A small-molecule ligand and the protein it binds are described below.
Small molecule (SMILES): CC(=O)N[C@@H](CC(N)=O)C(=O)N[C@@H](CO)C(=O)N[C@H](C(=O)N[C@@H](CO)C(=O)N[C@H](CO)CCC(N)=O)[C@@H](C)O

Sequence of chain 1.A:
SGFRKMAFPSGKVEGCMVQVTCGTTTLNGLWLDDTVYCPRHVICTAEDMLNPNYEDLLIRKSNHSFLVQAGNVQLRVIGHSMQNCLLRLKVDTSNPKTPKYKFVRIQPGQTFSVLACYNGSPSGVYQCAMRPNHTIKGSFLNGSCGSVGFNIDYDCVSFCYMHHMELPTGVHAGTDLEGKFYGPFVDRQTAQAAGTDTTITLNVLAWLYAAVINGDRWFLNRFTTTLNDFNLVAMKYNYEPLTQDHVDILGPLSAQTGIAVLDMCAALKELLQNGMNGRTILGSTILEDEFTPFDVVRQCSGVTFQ

Sequence of chain 2.A:
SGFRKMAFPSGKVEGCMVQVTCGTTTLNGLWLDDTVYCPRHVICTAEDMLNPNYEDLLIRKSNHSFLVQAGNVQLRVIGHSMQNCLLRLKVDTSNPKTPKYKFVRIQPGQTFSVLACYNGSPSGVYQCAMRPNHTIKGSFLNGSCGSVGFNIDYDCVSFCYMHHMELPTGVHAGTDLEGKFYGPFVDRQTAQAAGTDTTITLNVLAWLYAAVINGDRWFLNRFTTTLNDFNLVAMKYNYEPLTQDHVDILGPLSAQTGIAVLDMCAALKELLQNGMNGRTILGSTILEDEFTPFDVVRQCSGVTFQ

Binding-site contacts:
Ligand atom ND2 contacts residue GLN189 of chain 1.A at 3.6 Å (h-bond).
Ligand atom OD1 contacts residue GLN189 of chain 1.A at 3.3 Å (h-bond).
Ligand atom O contacts residue CYS145 of chain 1.A at 2.3 Å (h-bond).
Ligand atom O contacts residue GLU166 of chain 1.A at 2.7 Å (salt-bridge).
Ligand atom O contacts residue PRO168 of chain 1.A at 3.2 Å.
Ligand atom N contacts residue HIS164 of chain 1.A at 3.4 Å (h-bond).
Ligand atom ND2 contacts residue ALA191 of chain 1.A at 3.3 Å (h-bond).
Ligand atom NE2 contacts residue PHE140 of chain 1.A at 3.1 Å (h-bond).
Ligand atom CB contacts residue GLN189 of chain 1.A at 3.3 Å.
Ligand atom CA contacts residue CYS145 of chain 1.A at 2.9 Å (hydrophobic).
Ligand atom CG2 contacts residue ASN142 of chain 1.A at 3.6 Å.
Ligand atom N contacts residue THR190 of chain 1.A at 3.7 Å.
Ligand atom C contacts residue THR190 of chain 1.A at 3.6 Å.
Ligand atom O contacts residue GLN189 of chain 1.A at 3.2 Å.
Ligand atom CB contacts residue GLU166 of chain 1.A at 3.7 Å.
Ligand atom OG contacts residue MET165 of chain 1.A at 3.5 Å.
Ligand atom CA contacts residue THR190 of chain 1.A at 3.2 Å.
Ligand atom OG contacts residue MET49 of chain 1.A at 2.8 Å.
Ligand atom OG contacts residue THR190 of chain 1.A at 3.5 Å (h-bond).
Ligand atom O contacts residue GLY143 of chain 1.A at 3.6 Å (h-bond).
Ligand atom N contacts residue GLU166 of chain 1.A at 3.2 Å (salt-bridge).
Ligand atom OE1 contacts residue HIS163 of chain 1.A at 2.7 Å (h-bond).
Ligand atom NE2 contacts residue GLU166 of chain 1.A at 3.4 Å (salt-bridge).
Ligand atom C contacts residue HIS164 of chain 1.A at 3.7 Å.
Ligand atom CG contacts residue GLN189 of chain 1.A at 3.4 Å.
Ligand atom NE2 contacts residue ASN142 of chain 1.A at 3.7 Å.
Ligand atom CB contacts residue CYS145 of chain 1.A at 3.2 Å (hydrophobic).
Ligand atom CD contacts residue GLU166 of chain 1.A at 3.7 Å.
Ligand atom OE1 contacts residue GLU166 of chain 1.A at 3.5 Å.
Ligand atom N contacts residue CYS145 of chain 1.A at 3.5 Å (h-bond).
Ligand atom C contacts residue CYS145 of chain 1.A at 1.8 Å (hydrophobic).
Ligand atom OE1 contacts residue PHE140 of chain 1.A at 3.7 Å.
Ligand atom ND2 contacts residue THR190 of chain 1.A at 3.0 Å.
Ligand atom OG contacts residue GLN192 of chain 1.A at 3.5 Å (h-bond).
Ligand atom CB contacts residue MET49 of chain 1.A at 3.6 Å (hydrophobic).
Ligand atom CG contacts residue ASN142 of chain 1.A at 3.6 Å.
Ligand atom O contacts residue ALA191 of chain 1.A at 3.4 Å.
Ligand atom O contacts residue MET165 of chain 1.A at 3.4 Å.
Ligand atom NE2 contacts residue LEU141 of chain 1.A at 3.4 Å.
Ligand atom CB contacts residue THR190 of chain 1.A at 3.8 Å.